Binding-site contacts:
Ligand atom CAC contacts residue CYS82 of chain 2.B at 2.4 Å (hydrophobic).
Ligand atom NA contacts residue ASP85 of chain 2.B at 2.8 Å (salt-bridge).
Ligand atom OC contacts residue MEN72 of chain 2.B at 3.3 Å.
Ligand atom O1D contacts residue ARG77 of chain 2.B at 2.7 Å (salt-bridge).
Ligand atom C3C contacts residue CYS82 of chain 2.B at 3.0 Å (hydrophobic).
Ligand atom CBC contacts residue CYS82 of chain 2.B at 2.9 Å (hydrophobic).
Ligand atom CGA contacts residue ARG84 of chain 2.B at 3.7 Å.
Ligand atom C4B contacts residue ILE88 of chain 2.B at 3.6 Å (hydrophobic).
Ligand atom CMB contacts residue ILE88 of chain 2.B at 3.7 Å (hydrophobic).
Ligand atom CMA contacts residue THR116 of chain 2.B at 3.7 Å.
Ligand atom C4A contacts residue ASP85 of chain 2.B at 3.7 Å.
Ligand atom CMC contacts residue SER126 of chain 2.B at 3.5 Å.
Ligand atom CHD contacts residue VAL122 of chain 2.B at 3.7 Å (hydrophobic).
Ligand atom CMD contacts residue MEN72 of chain 2.B at 3.1 Å.
Ligand atom C1C contacts residue PRO123 of chain 2.B at 3.6 Å (hydrophobic).
Ligand atom NC contacts residue MEN72 of chain 2.B at 2.9 Å (h-bond).
Ligand atom NA contacts residue ARG84 of chain 2.B at 3.0 Å (salt-bridge).
Ligand atom C2A contacts residue LEU120 of chain 2.B at 3.7 Å (hydrophobic).
Ligand atom OC contacts residue ALA73 of chain 2.B at 3.5 Å (h-bond).
Ligand atom CAA contacts residue LEU120 of chain 2.B at 3.6 Å (hydrophobic).
Ligand atom ND contacts residue ASP85 of chain 2.B at 2.8 Å (salt-bridge).
Ligand atom CMB contacts residue CYS109 of chain 2.B at 3.7 Å (hydrophobic).
Ligand atom CBD contacts residue MEN72 of chain 2.B at 3.7 Å.
Ligand atom OC contacts residue LEU66 of chain 2.B at 3.6 Å.
Ligand atom CBB contacts residue ARG108 of chain 2.B at 3.0 Å.
Ligand atom CHD contacts residue ASP85 of chain 2.B at 3.7 Å.
Ligand atom CHA contacts residue ARG84 of chain 2.B at 3.2 Å.
Ligand atom CAB contacts residue ILE88 of chain 2.B at 3.5 Å (hydrophobic).
Ligand atom C1D contacts residue ASP85 of chain 2.B at 3.7 Å.
Ligand atom C4C contacts residue CYS82 of chain 2.B at 3.1 Å (hydrophobic).
Ligand atom CHD contacts residue CYS82 of chain 2.B at 3.7 Å (hydrophobic).
Ligand atom C1A contacts residue ARG84 of chain 2.B at 3.0 Å.
Ligand atom C1C contacts residue MEN72 of chain 2.B at 3.4 Å.
Ligand atom CBB contacts residue TYR92 of chain 2.B at 3.7 Å (hydrophobic).
Ligand atom O2A contacts residue ARG84 of chain 2.B at 2.7 Å (salt-bridge).
Ligand atom O2D contacts residue MEN72 of chain 2.B at 3.6 Å.
Ligand atom C2C contacts residue CYS82 of chain 2.B at 3.4 Å (hydrophobic).
Ligand atom CMD contacts residue ARG78 of chain 2.B at 3.4 Å.
Ligand atom C3D contacts residue ALA81 of chain 2.B at 3.5 Å (hydrophobic).
Ligand atom CHB contacts residue LEU113 of chain 2.B at 3.6 Å (hydrophobic).

A protein and the small-molecule ligand that binds it are described below.
Small molecule (SMILES): C=CC1=C(C)/C(=C/c2[nH]c(/C=C3\N=C(/C=C4\NC(=O)C(C)=C4C=C)C(C)=C3CCC(=O)O)c(CCC(=O)O)c2C)NC1=O

Sequence of chain 2.B:
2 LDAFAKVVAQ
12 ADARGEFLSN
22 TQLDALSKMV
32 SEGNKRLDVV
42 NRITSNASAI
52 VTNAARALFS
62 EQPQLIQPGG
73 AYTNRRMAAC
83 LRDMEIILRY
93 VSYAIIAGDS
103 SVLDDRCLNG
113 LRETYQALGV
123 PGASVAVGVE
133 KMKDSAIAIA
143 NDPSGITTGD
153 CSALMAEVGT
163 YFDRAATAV